Sequence of chain 1.A:
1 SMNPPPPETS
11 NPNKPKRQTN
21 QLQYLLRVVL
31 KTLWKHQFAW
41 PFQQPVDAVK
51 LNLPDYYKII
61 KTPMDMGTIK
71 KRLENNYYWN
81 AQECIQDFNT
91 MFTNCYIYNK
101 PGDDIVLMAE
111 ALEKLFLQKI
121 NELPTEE

Binding-site contacts:
Ligand atom C2 contacts residue ASN75 of chain 1.A at 3.2 Å.
Ligand atom C4 contacts residue GLU74 of chain 1.A at 3.6 Å.
Ligand atom C3 contacts residue ASN75 of chain 1.A at 3.7 Å.
Ligand atom O5 contacts residue ASN75 of chain 1.A at 2.9 Å (h-bond).
Ligand atom C4 contacts residue ASN75 of chain 1.A at 3.1 Å.

The small molecule below binds the protein below.
Small molecule (SMILES): C[C@@H](O)[C@@H](C)O